This protein binds this small molecule.
Small molecule (SMILES): CCC(=O)N[C@@H]1CN(c2nc(Nc3cnn(C)c3)c3ncn(C(C)C)c3n2)C[C@H]1F

Sequence of chain 1.A:
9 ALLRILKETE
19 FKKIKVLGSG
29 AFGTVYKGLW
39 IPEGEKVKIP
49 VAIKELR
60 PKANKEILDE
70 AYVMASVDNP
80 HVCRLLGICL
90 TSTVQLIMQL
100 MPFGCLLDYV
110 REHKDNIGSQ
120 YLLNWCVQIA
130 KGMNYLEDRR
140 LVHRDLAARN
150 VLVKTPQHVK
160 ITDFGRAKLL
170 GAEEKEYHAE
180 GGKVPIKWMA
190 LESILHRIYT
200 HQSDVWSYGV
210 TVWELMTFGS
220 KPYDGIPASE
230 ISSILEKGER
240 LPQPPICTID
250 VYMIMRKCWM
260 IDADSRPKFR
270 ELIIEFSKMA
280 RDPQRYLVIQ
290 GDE

Binding-site contacts:
Ligand atom C17 contacts residue THR161 of chain 1.A at 3.6 Å.
Ligand atom N22 contacts residue GLY103 of chain 1.A at 3.8 Å.
Ligand atom N14 contacts residue ALA50 of chain 1.A at 3.6 Å.
Ligand atom C19 contacts residue MET100 of chain 1.A at 3.4 Å (hydrophobic).
Ligand atom C8 contacts residue LEU25 of chain 1.A at 3.8 Å (hydrophobic).
Ligand atom C23 contacts residue PRO101 of chain 1.A at 3.4 Å (hydrophobic).
Ligand atom C28 contacts residue CYS104 of chain 1.A at 2.8 Å (hydrophobic).
Ligand atom C19 contacts residue GLY103 of chain 1.A at 3.5 Å.
Ligand atom C29 contacts residue ASP107 of chain 1.A at 3.7 Å.
Ligand atom C13 contacts residue ALA50 of chain 1.A at 3.4 Å (hydrophobic).
Ligand atom F25 contacts residue GLY26 of chain 1.A at 3.2 Å.
Ligand atom C20 contacts residue GLY103 of chain 1.A at 3.5 Å.
Ligand atom N18 contacts residue LEU25 of chain 1.A at 3.5 Å.
Ligand atom N22 contacts residue PRO101 of chain 1.A at 3.6 Å.
Ligand atom C13 contacts residue GLN98 of chain 1.A at 3.2 Å.
Ligand atom O30 contacts residue CYS104 of chain 1.A at 3.4 Å (h-bond).
Ligand atom F25 contacts residue VAL33 of chain 1.A at 3.9 Å.
Ligand atom N18 contacts residue MET100 of chain 1.A at 2.9 Å (h-bond).
Ligand atom C10 contacts residue LEU151 of chain 1.A at 3.4 Å (hydrophobic).
Ligand atom F25 contacts residue SER27 of chain 1.A at 3.5 Å.
Ligand atom C17 contacts residue CYS82 of chain 1.A at 3.9 Å (hydrophobic).
Ligand atom C23 contacts residue LEU25 of chain 1.A at 3.8 Å (hydrophobic).
Ligand atom N11 contacts residue LEU151 of chain 1.A at 3.8 Å.
Ligand atom C15 contacts residue LEU151 of chain 1.A at 3.7 Å (hydrophobic).
Ligand atom N14 contacts residue MET100 of chain 1.A at 3.0 Å (h-bond).
Ligand atom O30 contacts residue ASP107 of chain 1.A at 3.7 Å.
Ligand atom N12 contacts residue LEU151 of chain 1.A at 3.4 Å.
Ligand atom C29 contacts residue CYS104 of chain 1.A at 1.8 Å (hydrophobic).
Ligand atom C8 contacts residue MET100 of chain 1.A at 3.9 Å (hydrophobic).
Ligand atom N12 contacts residue ALA50 of chain 1.A at 3.9 Å.
Ligand atom C19 contacts residue LEU25 of chain 1.A at 3.8 Å (hydrophobic).
Ligand atom C13 contacts residue LEU151 of chain 1.A at 3.8 Å (hydrophobic).
Ligand atom C3 contacts residue PHE163 of chain 1.A at 3.4 Å (hydrophobic).
Ligand atom N21 contacts residue GLY103 of chain 1.A at 3.7 Å.
Ligand atom C28 contacts residue ARG148 of chain 1.A at 3.4 Å.
Ligand atom C27 contacts residue CYS104 of chain 1.A at 3.4 Å (hydrophobic).
Ligand atom C23 contacts residue GLY103 of chain 1.A at 3.5 Å.
Ligand atom F25 contacts residue PHE30 of chain 1.A at 3.6 Å.
Ligand atom C13 contacts residue MET100 of chain 1.A at 3.6 Å (hydrophobic).
Ligand atom C23 contacts residue MET100 of chain 1.A at 3.3 Å (hydrophobic).